Binding-site contacts:
Ligand atom C1 contacts residue ASN19 of chain 1.B at 1.4 Å.
Ligand atom O6 contacts residue GLY147 of chain 1.B at 3.2 Å (h-bond).
Ligand atom O7 contacts residue ASN19 of chain 1.B at 4.0 Å.
Ligand atom C7 contacts residue ASN19 of chain 1.B at 3.8 Å.
Ligand atom O5 contacts residue ASN19 of chain 1.B at 2.2 Å (h-bond).
Ligand atom C5 contacts residue ASN19 of chain 1.B at 3.6 Å.
Ligand atom C6 contacts residue GLY147 of chain 1.B at 3.8 Å.
Ligand atom O5 contacts residue LEU144 of chain 1.B at 3.8 Å.
Ligand atom C1 contacts residue GLN142 of chain 1.B at 4.1 Å.
Ligand atom N2 contacts residue ASN19 of chain 1.B at 3.0 Å (h-bond).
Ligand atom C2 contacts residue ASN19 of chain 1.B at 2.5 Å.
Ligand atom C5 contacts residue GLN142 of chain 1.B at 4.3 Å.
Ligand atom C3 contacts residue ASN19 of chain 1.B at 3.8 Å.
Ligand atom O6 contacts residue LEU144 of chain 1.B at 4.1 Å.
Ligand atom C4 contacts residue ASN19 of chain 1.B at 4.2 Å.
Ligand atom C6 contacts residue LEU144 of chain 1.B at 4.4 Å (hydrophobic).
Ligand atom O5 contacts residue GLN142 of chain 1.B at 4.2 Å.

Sequence of chain 1.B:
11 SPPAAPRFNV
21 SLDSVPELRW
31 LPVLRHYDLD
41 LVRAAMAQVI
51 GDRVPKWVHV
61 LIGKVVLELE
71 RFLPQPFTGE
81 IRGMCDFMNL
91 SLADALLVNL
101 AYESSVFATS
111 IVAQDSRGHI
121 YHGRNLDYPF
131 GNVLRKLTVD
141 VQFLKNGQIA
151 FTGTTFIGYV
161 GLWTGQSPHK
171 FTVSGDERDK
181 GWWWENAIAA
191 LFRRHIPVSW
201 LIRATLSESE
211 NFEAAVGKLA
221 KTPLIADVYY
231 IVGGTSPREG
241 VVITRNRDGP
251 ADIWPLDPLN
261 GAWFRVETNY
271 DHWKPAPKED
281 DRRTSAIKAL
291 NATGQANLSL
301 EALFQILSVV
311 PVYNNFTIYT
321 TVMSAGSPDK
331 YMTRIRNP

The protein below binds the small molecule below.
Small molecule (SMILES): CC(=O)N[C@@H]1[C@@H](O)[C@H](O)[C@@H](CO)O[C@H]1O